Sequence of chain 1.B:
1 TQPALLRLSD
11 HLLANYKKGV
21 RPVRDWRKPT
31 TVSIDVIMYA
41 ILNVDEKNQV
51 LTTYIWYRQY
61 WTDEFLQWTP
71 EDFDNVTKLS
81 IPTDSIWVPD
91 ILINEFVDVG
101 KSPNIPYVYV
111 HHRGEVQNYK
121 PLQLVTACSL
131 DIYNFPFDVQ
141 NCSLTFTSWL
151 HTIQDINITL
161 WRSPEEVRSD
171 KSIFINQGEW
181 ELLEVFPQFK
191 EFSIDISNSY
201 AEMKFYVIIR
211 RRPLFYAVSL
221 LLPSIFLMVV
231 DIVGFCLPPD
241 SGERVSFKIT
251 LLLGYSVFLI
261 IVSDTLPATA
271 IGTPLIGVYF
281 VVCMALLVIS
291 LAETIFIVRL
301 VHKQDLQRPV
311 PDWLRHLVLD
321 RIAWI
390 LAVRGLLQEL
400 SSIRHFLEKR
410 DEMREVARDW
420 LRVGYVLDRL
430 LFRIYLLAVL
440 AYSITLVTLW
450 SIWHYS

The small molecule below binds the protein below.
Small molecule (SMILES): CC(=O)N[C@H]1[C@H](O[C@H]2[C@H](O)[C@@H](NC(C)=O)CO[C@@H]2CO)O[C@H](CO)[C@@H](O[C@@H]2O[C@H](CO)[C@@H](O)[C@H](O)[C@@H]2O)[C@@H]1O

Binding-site contacts:
Ligand atom C8 contacts residue ASN157 of chain 1.B at 4.2 Å.
Ligand atom C1 contacts residue ASN157 of chain 1.B at 1.5 Å.
Ligand atom C1 contacts residue ILE158 of chain 1.B at 3.8 Å (hydrophobic).
Ligand atom C2 contacts residue ASN157 of chain 1.B at 2.6 Å.
Ligand atom C7 contacts residue ASN157 of chain 1.B at 3.9 Å.
Ligand atom C8 contacts residue PHE189 of chain 1.B at 4.2 Å (hydrophobic).
Ligand atom N2 contacts residue ASN157 of chain 1.B at 3.2 Å (h-bond).
Ligand atom C3 contacts residue ASN157 of chain 1.B at 4.0 Å.
Ligand atom C6 contacts residue ILE158 of chain 1.B at 3.3 Å (hydrophobic).
Ligand atom O5 contacts residue ILE158 of chain 1.B at 2.9 Å (h-bond).
Ligand atom C4 contacts residue ASN157 of chain 1.B at 4.3 Å.
Ligand atom C5 contacts residue ASN157 of chain 1.B at 3.7 Å.
Ligand atom C8 contacts residue ILE153 of chain 1.B at 3.7 Å (hydrophobic).
Ligand atom O5 contacts residue ASN157 of chain 1.B at 2.4 Å (h-bond).
Ligand atom C7 contacts residue ILE153 of chain 1.B at 4.2 Å (hydrophobic).
Ligand atom C5 contacts residue ILE158 of chain 1.B at 3.6 Å (hydrophobic).
Ligand atom O7 contacts residue ILE153 of chain 1.B at 3.6 Å.
Ligand atom O6 contacts residue ILE158 of chain 1.B at 4.2 Å.